Sequence of chain 2.C:
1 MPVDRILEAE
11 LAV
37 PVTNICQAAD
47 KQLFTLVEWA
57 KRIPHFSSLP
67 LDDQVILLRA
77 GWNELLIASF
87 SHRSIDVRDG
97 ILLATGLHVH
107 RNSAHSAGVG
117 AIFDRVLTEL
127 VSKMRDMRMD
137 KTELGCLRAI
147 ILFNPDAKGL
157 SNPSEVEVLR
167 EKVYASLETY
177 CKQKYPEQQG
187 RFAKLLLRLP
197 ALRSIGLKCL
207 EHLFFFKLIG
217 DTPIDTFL

Binding-site contacts:
Ligand atom C26 contacts residue ILE118 of chain 2.C at 3.8 Å (hydrophobic).
Ligand atom C4 contacts residue ILE41 of chain 2.C at 3.8 Å (hydrophobic).
Ligand atom N13 contacts residue ILE41 of chain 2.C at 3.5 Å.
Ligand atom C14 contacts residue ALA44 of chain 2.C at 3.9 Å (hydrophobic).
Ligand atom C2 contacts residue CYS205 of chain 2.C at 3.4 Å (hydrophobic).
Ligand atom C27 contacts residue ALA45 of chain 2.C at 3.3 Å (hydrophobic).
Ligand atom N13 contacts residue ALA45 of chain 2.C at 3.9 Å.
Ligand atom O19 contacts residue ARG89 of chain 2.C at 3.0 Å (salt-bridge).
Ligand atom C12 contacts residue PHE86 of chain 2.C at 3.9 Å (hydrophobic).
Ligand atom C3 contacts residue CYS205 of chain 2.C at 3.6 Å (hydrophobic).
Ligand atom O20 contacts residue LEU99 of chain 2.C at 3.0 Å.
Ligand atom C1 contacts residue CYS205 of chain 2.C at 3.6 Å (hydrophobic).
Ligand atom C12 contacts residue ALA45 of chain 2.C at 3.7 Å (hydrophobic).
Ligand atom C14 contacts residue PHE86 of chain 2.C at 3.9 Å (hydrophobic).
Ligand atom C21 contacts residue TRP78 of chain 2.C at 3.6 Å (hydrophobic).
Ligand atom C18 contacts residue ALA100 of chain 2.C at 3.4 Å (hydrophobic).
Ligand atom C15 contacts residue ALA45 of chain 2.C at 3.9 Å (hydrophobic).
Ligand atom C17 contacts residue PHE86 of chain 2.C at 3.8 Å (hydrophobic).
Ligand atom O19 contacts residue ALA100 of chain 2.C at 2.9 Å.
Ligand atom C6 contacts residue ILE41 of chain 2.C at 3.7 Å (hydrophobic).
Ligand atom C18 contacts residue ARG89 of chain 2.C at 3.5 Å.
Ligand atom C14 contacts residue ILE41 of chain 2.C at 3.6 Å (hydrophobic).
Ligand atom C16 contacts residue LEU82 of chain 2.C at 3.8 Å (hydrophobic).
Ligand atom O20 contacts residue ALA100 of chain 2.C at 2.6 Å (h-bond).
Ligand atom C9 contacts residue ILE118 of chain 2.C at 3.8 Å (hydrophobic).
Ligand atom C17 contacts residue LEU82 of chain 2.C at 3.3 Å (hydrophobic).
Ligand atom O20 contacts residue ALA44 of chain 2.C at 3.0 Å.
Ligand atom O19 contacts residue PHE86 of chain 2.C at 3.8 Å.
Ligand atom C14 contacts residue ALA45 of chain 2.C at 3.9 Å (hydrophobic).
Ligand atom C21 contacts residue ALA45 of chain 2.C at 3.7 Å (hydrophobic).
Ligand atom O19 contacts residue GLN48 of chain 2.C at 3.4 Å.
Ligand atom C16 contacts residue PHE86 of chain 2.C at 3.7 Å (hydrophobic).
Ligand atom C22 contacts residue CYS205 of chain 2.C at 3.9 Å (hydrophobic).
Ligand atom C5 contacts residue ILE41 of chain 2.C at 3.6 Å (hydrophobic).
Ligand atom C23 contacts residue HIS208 of chain 2.C at 3.7 Å.
Ligand atom O20 contacts residue ARG89 of chain 2.C at 3.5 Å (salt-bridge).
Ligand atom C18 contacts residue ALA44 of chain 2.C at 3.7 Å (hydrophobic).
Ligand atom C18 contacts residue PHE86 of chain 2.C at 3.8 Å (hydrophobic).
Ligand atom C15 contacts residue PHE86 of chain 2.C at 3.8 Å (hydrophobic).
Ligand atom C22 contacts residue ILE83 of chain 2.C at 3.5 Å (hydrophobic).

The protein below binds the small molecule below.
Small molecule (SMILES): Cc1cc2c(cc1C1(c3ccc(C(=O)O)cn3)CC1)C(C)(C)CCC2(C)C